This protein binds this small molecule.
Small molecule (SMILES): CCc1cn([C@@H]2[C@H](O)[C@@H](CO[P](=O)(O)O[C@H]3C[C@H](n4ccc(N)nc4=O)O[C@@H]3CO[P](=O)(O)O[C@H]3C[C@H](n4ccc(N)nc4=O)O[C@@H]3CO[P](=O)(O)O[C@H]3C[C@H](n4cnc5c(N)ncnc54)O[C@@H]3COP(=O)=O)O[C@H]2n2cnc3c(N)ncnc32)nn1

Binding-site contacts:
Ligand atom O3' contacts residue PRO269 of chain 1.A at 3.5 Å.
Ligand atom P contacts residue HIS207 of chain 1.A at 3.6 Å.
Ligand atom OP1 contacts residue GLY259 of chain 1.A at 3.8 Å.
Ligand atom P contacts residue ARG206 of chain 1.A at 3.8 Å.
Ligand atom P contacts residue PRO269 of chain 1.A at 3.8 Å.
Ligand atom OP2 contacts residue ARG206 of chain 1.A at 3.6 Å.
Ligand atom OP1 contacts residue ARG206 of chain 1.A at 2.9 Å (salt-bridge).
Ligand atom N2T contacts residue LEU302 of chain 1.A at 3.7 Å.
Ligand atom OP2 contacts residue PRO269 of chain 1.A at 3.8 Å.
Ligand atom C4' contacts residue ALA258 of chain 1.A at 3.7 Å (hydrophobic).
Ligand atom N3T contacts residue LYS306 of chain 1.A at 2.8 Å (salt-bridge).
Ligand atom N1 contacts residue SER301 of chain 1.A at 3.5 Å (h-bond).
Ligand atom C6 contacts residue SER301 of chain 1.A at 3.4 Å.
Ligand atom C5T contacts residue LEU302 of chain 1.A at 3.8 Å (hydrophobic).
Ligand atom O2 contacts residue SER301 of chain 1.A at 3.1 Å.
Ligand atom P contacts residue SER260 of chain 1.A at 3.6 Å.
Ligand atom C3' contacts residue TYR255 of chain 1.A at 3.3 Å (hydrophobic).
Ligand atom C3' contacts residue PRO269 of chain 1.A at 3.8 Å (hydrophobic).
Ligand atom C7T contacts residue CYS3 of chain 1.C at 1.8 Å (hydrophobic).
Ligand atom OP1 contacts residue HIS207 of chain 1.A at 2.7 Å (h-bond).
Ligand atom N7 contacts residue HIS207 of chain 1.A at 3.4 Å.
Ligand atom O3' contacts residue HIS207 of chain 1.A at 3.3 Å (h-bond).
Ligand atom C5 contacts residue HIS207 of chain 1.A at 3.8 Å.
Ligand atom C4T contacts residue CYS3 of chain 1.C at 3.8 Å (hydrophobic).
Ligand atom OP1 contacts residue SER260 of chain 1.A at 2.4 Å (h-bond).
Ligand atom N3 contacts residue LEU302 of chain 1.A at 3.6 Å.
Ligand atom N2T contacts residue LYS306 of chain 1.A at 3.4 Å (salt-bridge).
Ligand atom C6T contacts residue CYS3 of chain 1.C at 2.4 Å (hydrophobic).
Ligand atom C5' contacts residue TYR255 of chain 1.A at 3.3 Å (hydrophobic).
Ligand atom C4' contacts residue TYR255 of chain 1.A at 3.8 Å (hydrophobic).
Ligand atom OP1 contacts residue PRO269 of chain 1.A at 3.6 Å.
Ligand atom N6 contacts residue SER301 of chain 1.A at 2.7 Å (h-bond).
Ligand atom OP2 contacts residue ALA258 of chain 1.A at 3.8 Å.
Ligand atom C2' contacts residue PRO269 of chain 1.A at 3.8 Å (hydrophobic).
Ligand atom C4 contacts residue LEU302 of chain 1.A at 3.6 Å (hydrophobic).
Ligand atom O4' contacts residue MET203 of chain 1.A at 3.8 Å.
Ligand atom N1T contacts residue LEU302 of chain 1.A at 3.7 Å.
Ligand atom O2 contacts residue TYR270 of chain 1.A at 3.4 Å (h-bond).
Ligand atom N3T contacts residue LEU302 of chain 1.A at 3.8 Å.
Ligand atom C2' contacts residue PHE305 of chain 1.A at 3.6 Å (hydrophobic).

Sequence of chain 1.C:
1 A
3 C

Sequence of chain 1.A:
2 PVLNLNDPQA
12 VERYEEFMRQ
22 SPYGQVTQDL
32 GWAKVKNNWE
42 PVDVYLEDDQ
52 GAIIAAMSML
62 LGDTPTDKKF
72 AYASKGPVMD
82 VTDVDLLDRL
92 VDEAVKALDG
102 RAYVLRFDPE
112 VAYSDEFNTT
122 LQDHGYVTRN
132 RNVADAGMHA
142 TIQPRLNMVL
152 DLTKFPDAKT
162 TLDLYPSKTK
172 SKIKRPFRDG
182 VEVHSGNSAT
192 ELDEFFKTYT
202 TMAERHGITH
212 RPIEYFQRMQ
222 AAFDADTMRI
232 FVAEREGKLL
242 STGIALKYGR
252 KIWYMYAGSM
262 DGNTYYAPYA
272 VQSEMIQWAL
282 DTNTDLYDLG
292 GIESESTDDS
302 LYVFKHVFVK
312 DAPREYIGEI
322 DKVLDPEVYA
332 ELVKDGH